The small molecule below binds the protein below.
Small molecule (SMILES): OC[C@@]1(O)OC[C@@H](O)[C@@H](O)[C@@H]1O

Binding-site contacts:
Ligand atom C6 contacts residue FAD1 of chain 1.H at 3.4 Å.
Ligand atom C4 contacts residue ARG155 of chain 1.B at 4.4 Å.
Ligand atom O1 contacts residue VAL58 of chain 1.B at 4.1 Å.
Ligand atom C6 contacts residue LYS49 of chain 1.B at 4.1 Å.
Ligand atom C5 contacts residue GLY154 of chain 1.B at 4.1 Å.
Ligand atom O4 contacts residue GLY154 of chain 1.B at 2.6 Å (h-bond).
Ligand atom C5 contacts residue THR54 of chain 1.B at 3.6 Å.
Ligand atom O4 contacts residue THR54 of chain 1.B at 3.3 Å (h-bond).
Ligand atom O3 contacts residue PRO156 of chain 1.B at 3.6 Å.
Ligand atom O4 contacts residue ARG155 of chain 1.B at 3.6 Å.
Ligand atom O4 contacts residue PRO156 of chain 1.B at 4.4 Å.
Ligand atom C4 contacts residue THR54 of chain 1.B at 4.1 Å.
Ligand atom O5 contacts residue VAL58 of chain 1.B at 3.9 Å.
Ligand atom C4 contacts residue GLY154 of chain 1.B at 3.4 Å.
Ligand atom C3 contacts residue ASP171 of chain 1.B at 3.3 Å.
Ligand atom O3 contacts residue ASP171 of chain 1.B at 2.5 Å (salt-bridge).
Ligand atom C5 contacts residue FAD1 of chain 1.H at 4.2 Å.
Ligand atom C1 contacts residue ASP171 of chain 1.B at 3.5 Å.
Ligand atom O3 contacts residue ARG155 of chain 1.B at 3.9 Å.
Ligand atom O6 contacts residue LYS49 of chain 1.B at 4.1 Å.
Ligand atom O5 contacts residue FAD1 of chain 1.H at 4.5 Å.
Ligand atom O5 contacts residue GLY53 of chain 1.B at 4.2 Å.
Ligand atom O4 contacts residue ARG276 of chain 1.B at 3.3 Å (salt-bridge).
Ligand atom O1 contacts residue ASP171 of chain 1.B at 3.4 Å (salt-bridge).
Ligand atom O5 contacts residue THR54 of chain 1.B at 2.8 Å (h-bond).
Ligand atom C2 contacts residue ASP171 of chain 1.B at 4.0 Å.

Sequence of chain 1.B:
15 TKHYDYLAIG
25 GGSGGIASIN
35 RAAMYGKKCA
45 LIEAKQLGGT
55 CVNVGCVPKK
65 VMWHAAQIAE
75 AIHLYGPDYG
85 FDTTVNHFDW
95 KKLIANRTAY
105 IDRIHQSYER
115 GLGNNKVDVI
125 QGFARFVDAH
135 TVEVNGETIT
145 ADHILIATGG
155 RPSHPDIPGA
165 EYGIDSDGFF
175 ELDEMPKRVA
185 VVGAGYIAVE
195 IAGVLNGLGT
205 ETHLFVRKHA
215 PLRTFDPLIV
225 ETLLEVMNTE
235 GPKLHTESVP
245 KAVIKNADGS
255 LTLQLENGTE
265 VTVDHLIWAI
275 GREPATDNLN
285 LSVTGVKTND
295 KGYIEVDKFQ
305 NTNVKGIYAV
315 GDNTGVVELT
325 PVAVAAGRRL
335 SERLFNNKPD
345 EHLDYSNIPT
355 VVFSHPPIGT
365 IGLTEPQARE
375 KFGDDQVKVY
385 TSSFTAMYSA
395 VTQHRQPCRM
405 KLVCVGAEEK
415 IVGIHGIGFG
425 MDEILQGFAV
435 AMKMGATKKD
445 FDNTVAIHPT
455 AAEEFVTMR